Binding-site contacts:
Ligand atom O5 contacts residue ASN12 of chain 18.D at 2.7 Å (h-bond).
Ligand atom C2 contacts residue ASN12 of chain 18.D at 3.3 Å.
Ligand atom N2 contacts residue ASN12 of chain 18.D at 3.8 Å.
Ligand atom O7 contacts residue ASN12 of chain 18.D at 3.6 Å.
Ligand atom C5 contacts residue ASN12 of chain 18.D at 4.1 Å.
Ligand atom C7 contacts residue ASN12 of chain 18.D at 3.9 Å.
Ligand atom C1 contacts residue ASN12 of chain 18.D at 2.2 Å.

Sequence of chain 18.D:
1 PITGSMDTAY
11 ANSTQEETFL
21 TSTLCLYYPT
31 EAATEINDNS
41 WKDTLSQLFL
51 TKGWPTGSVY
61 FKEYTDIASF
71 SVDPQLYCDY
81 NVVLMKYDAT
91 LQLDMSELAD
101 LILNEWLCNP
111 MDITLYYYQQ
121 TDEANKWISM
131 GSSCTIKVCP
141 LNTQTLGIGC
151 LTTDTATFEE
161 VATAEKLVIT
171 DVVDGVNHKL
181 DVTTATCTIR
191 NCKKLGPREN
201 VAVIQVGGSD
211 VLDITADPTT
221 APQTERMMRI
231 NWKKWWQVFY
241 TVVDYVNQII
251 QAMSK

This small molecule binds to this protein.
Small molecule (SMILES): CC(=O)N[C@H]1[C@H](O[C@H]2[C@H](O)[C@@H](NC(C)=O)CO[C@@H]2CO)O[C@H](CO)[C@@H](O)[C@@H]1O